Binding-site contacts:
Ligand atom CAB contacts residue LYS154 of chain 1.A at 3.4 Å.
Ligand atom CAB contacts residue ASP64 of chain 1.A at 3.9 Å.
Ligand atom CAE contacts residue LEU153 of chain 1.A at 3.9 Å (hydrophobic).
Ligand atom CAI contacts residue ASP64 of chain 1.A at 3.7 Å.
Ligand atom OAF contacts residue ASP64 of chain 1.A at 4.1 Å.
Ligand atom CAA contacts residue PRO149 of chain 1.A at 3.6 Å (hydrophobic).
Ligand atom OAH contacts residue ASP151 of chain 1.A at 4.3 Å.
Ligand atom CAD contacts residue PRO149 of chain 1.A at 3.6 Å (hydrophobic).
Ligand atom CAA contacts residue LEU153 of chain 1.A at 4.0 Å (hydrophobic).
Ligand atom CAC contacts residue TYR71 of chain 1.A at 4.1 Å (hydrophobic).
Ligand atom OAH contacts residue GLY152 of chain 1.A at 3.4 Å (h-bond).
Ligand atom CAI contacts residue ALA67 of chain 1.A at 3.3 Å (hydrophobic).
Ligand atom CAG contacts residue ALA67 of chain 1.A at 3.7 Å (hydrophobic).
Ligand atom CAB contacts residue LEU153 of chain 1.A at 3.5 Å (hydrophobic).
Ligand atom CAB contacts residue GLY152 of chain 1.A at 3.8 Å.
Ligand atom OAF contacts residue LEU153 of chain 1.A at 2.9 Å.
Ligand atom CAA contacts residue GLY152 of chain 1.A at 3.3 Å.
Ligand atom CAC contacts residue PRO149 of chain 1.A at 3.2 Å (hydrophobic).
Ligand atom CAC contacts residue GLY152 of chain 1.A at 4.1 Å.
Ligand atom CAG contacts residue LEU153 of chain 1.A at 3.9 Å (hydrophobic).
Ligand atom CAC contacts residue LEU153 of chain 1.A at 4.2 Å (hydrophobic).
Ligand atom CAE contacts residue LYS154 of chain 1.A at 3.6 Å.
Ligand atom CAE contacts residue ALA67 of chain 1.A at 4.5 Å (hydrophobic).
Ligand atom OAF contacts residue GLY152 of chain 1.A at 3.8 Å.
Ligand atom CAG contacts residue TYR71 of chain 1.A at 3.7 Å (hydrophobic).
Ligand atom CAE contacts residue ASP64 of chain 1.A at 3.0 Å.
Ligand atom CAD contacts residue LEU153 of chain 1.A at 4.3 Å (hydrophobic).
Ligand atom CAI contacts residue LEU153 of chain 1.A at 3.8 Å (hydrophobic).
Ligand atom CAI contacts residue ASP63 of chain 1.A at 4.3 Å.
Ligand atom OAF contacts residue LYS154 of chain 1.A at 2.7 Å (salt-bridge).
Ligand atom CAD contacts residue GLY152 of chain 1.A at 2.7 Å.
Ligand atom CAG contacts residue PRO149 of chain 1.A at 4.1 Å (hydrophobic).
Ligand atom OAH contacts residue PRO149 of chain 1.A at 3.7 Å.

Sequence of chain 1.A:
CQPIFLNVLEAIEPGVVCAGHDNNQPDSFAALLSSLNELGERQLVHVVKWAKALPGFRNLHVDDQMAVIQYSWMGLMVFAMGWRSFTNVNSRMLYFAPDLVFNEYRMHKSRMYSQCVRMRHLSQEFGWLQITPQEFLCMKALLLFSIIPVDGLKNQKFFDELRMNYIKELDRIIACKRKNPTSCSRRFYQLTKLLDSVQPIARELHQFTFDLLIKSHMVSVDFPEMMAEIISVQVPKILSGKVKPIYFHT

A small-molecule ligand and the protein it binds are described below.
Small molecule (SMILES): O=Cc1ccccc1O